This protein binds this small molecule.
Small molecule (SMILES): CO[C@H]1CCCC[C@@H](c2ccccc2)OC(=O)[C@@H](C)[C@@]2(O)O[C@H]([C@@H](C)[C@H](O)[C@H]2OC)[C@@H](C)/C=C/[C@H]1OC

Binding-site contacts:
Ligand atom C4 contacts residue GLU380 of chain 1.A at 3.6 Å.
Ligand atom O5 contacts residue SER65 of chain 1.A at 2.8 Å (h-bond).
Ligand atom C29 contacts residue MET381 of chain 1.A at 3.7 Å (hydrophobic).
Ligand atom O5 contacts residue GLU380 of chain 1.A at 2.6 Å (salt-bridge).
Ligand atom C28 contacts residue MET381 of chain 1.A at 3.6 Å (hydrophobic).
Ligand atom C30 contacts residue MET381 of chain 1.A at 3.7 Å (hydrophobic).
Ligand atom C22 contacts residue SER65 of chain 1.A at 3.8 Å.
Ligand atom C12 contacts residue TRP475 of chain 1.A at 3.8 Å (hydrophobic).
Ligand atom C5 contacts residue SER65 of chain 1.A at 3.8 Å.
Ligand atom C14 contacts residue TRP475 of chain 1.A at 3.6 Å (hydrophobic).
Ligand atom C12 contacts residue ARG64 of chain 1.A at 3.7 Å.
Ligand atom C30 contacts residue TRP475 of chain 1.A at 3.7 Å (hydrophobic).
Ligand atom O5 contacts residue LYS61 of chain 1.A at 3.1 Å (salt-bridge).
Ligand atom C25 contacts residue MET381 of chain 1.A at 3.5 Å (hydrophobic).
Ligand atom C23 contacts residue ARG64 of chain 1.A at 3.8 Å.
Ligand atom O12 contacts residue ARG64 of chain 1.A at 3.3 Å (salt-bridge).
Ligand atom C26 contacts residue MET381 of chain 1.A at 3.3 Å (hydrophobic).
Ligand atom O3 contacts residue GLU380 of chain 1.A at 2.8 Å (salt-bridge).
Ligand atom C15 contacts residue PRO377 of chain 1.A at 3.8 Å (hydrophobic).
Ligand atom C22 contacts residue ARG64 of chain 1.A at 3.5 Å.
Ligand atom C5 contacts residue GLU380 of chain 1.A at 3.6 Å.
Ligand atom C19 contacts residue GLU380 of chain 1.A at 3.4 Å.
Ligand atom C28 contacts residue PHE498 of chain 1.A at 3.5 Å (hydrophobic).
Ligand atom O5 contacts residue ASN386 of chain 1.A at 3.6 Å (h-bond).
Ligand atom C5 contacts residue ASN386 of chain 1.A at 3.7 Å.
Ligand atom C24 contacts residue ILE57 of chain 1.A at 3.8 Å (hydrophobic).
Ligand atom C16 contacts residue TRP475 of chain 1.A at 3.7 Å (hydrophobic).
Ligand atom C15 contacts residue TRP475 of chain 1.A at 3.8 Å (hydrophobic).
Ligand atom C24 contacts residue ARG64 of chain 1.A at 3.5 Å.
Ligand atom C27 contacts residue PHE498 of chain 1.A at 3.6 Å (hydrophobic).
Ligand atom C24 contacts residue TRP475 of chain 1.A at 3.7 Å (hydrophobic).
Ligand atom C27 contacts residue MET381 of chain 1.A at 3.4 Å (hydrophobic).
Ligand atom C29 contacts residue PHE498 of chain 1.A at 3.6 Å (hydrophobic).
Ligand atom C19 contacts residue MET381 of chain 1.A at 3.6 Å (hydrophobic).
Ligand atom C20 contacts residue VAL385 of chain 1.A at 3.7 Å (hydrophobic).
Ligand atom C13 contacts residue LYS61 of chain 1.A at 3.7 Å.
Ligand atom C3 contacts residue GLU380 of chain 1.A at 3.7 Å.
Ligand atom C6 contacts residue SER65 of chain 1.A at 3.8 Å.
Ligand atom O3 contacts residue LYS61 of chain 1.A at 3.4 Å.
Ligand atom O11 contacts residue ARG64 of chain 1.A at 2.8 Å (salt-bridge).

Sequence of chain 1.A:
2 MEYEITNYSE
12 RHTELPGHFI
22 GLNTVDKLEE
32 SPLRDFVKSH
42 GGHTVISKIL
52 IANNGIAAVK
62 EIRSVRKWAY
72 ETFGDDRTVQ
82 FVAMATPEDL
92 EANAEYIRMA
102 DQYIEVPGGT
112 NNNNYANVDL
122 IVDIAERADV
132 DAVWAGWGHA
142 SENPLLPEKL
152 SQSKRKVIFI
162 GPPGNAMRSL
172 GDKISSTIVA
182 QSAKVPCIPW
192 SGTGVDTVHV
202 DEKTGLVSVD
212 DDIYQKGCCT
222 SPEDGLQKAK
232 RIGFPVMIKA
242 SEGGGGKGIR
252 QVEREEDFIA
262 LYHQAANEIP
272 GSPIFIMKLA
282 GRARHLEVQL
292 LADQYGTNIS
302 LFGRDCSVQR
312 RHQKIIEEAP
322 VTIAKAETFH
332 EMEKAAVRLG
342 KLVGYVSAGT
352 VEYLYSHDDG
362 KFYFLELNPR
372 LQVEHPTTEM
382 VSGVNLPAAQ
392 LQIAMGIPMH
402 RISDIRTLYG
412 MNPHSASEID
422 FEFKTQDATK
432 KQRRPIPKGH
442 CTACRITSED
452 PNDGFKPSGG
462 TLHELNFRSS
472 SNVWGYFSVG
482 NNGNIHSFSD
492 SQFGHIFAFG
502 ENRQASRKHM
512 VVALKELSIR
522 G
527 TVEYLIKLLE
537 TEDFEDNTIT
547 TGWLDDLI